Binding-site contacts:
Ligand atom C5 contacts residue VAL93 of chain 1.A at 4.4 Å (hydrophobic).
Ligand atom C2 contacts residue GLU253 of chain 1.A at 4.1 Å.
Ligand atom C8 contacts residue PHE48 of chain 1.A at 4.4 Å (hydrophobic).
Ligand atom C6 contacts residue TRP99 of chain 1.A at 4.4 Å (hydrophobic).
Ligand atom C3 contacts residue ILE85 of chain 1.A at 4.5 Å (hydrophobic).
Ligand atom C1 contacts residue LEU90 of chain 1.A at 4.0 Å (hydrophobic).
Ligand atom C7 contacts residue THR102 of chain 1.A at 4.0 Å.
Ligand atom O1 contacts residue HIS53 of chain 1.A at 3.7 Å.
Ligand atom C2 contacts residue ILE159 of chain 1.A at 4.3 Å (hydrophobic).
Ligand atom O3 contacts residue PRO153 of chain 1.A at 3.2 Å.
Ligand atom O3 contacts residue PHE87 of chain 1.A at 3.5 Å.
Ligand atom C3 contacts residue ILE159 of chain 1.A at 4.0 Å (hydrophobic).
Ligand atom C7 contacts residue LEU90 of chain 1.A at 4.1 Å (hydrophobic).
Ligand atom O3 contacts residue ILE85 of chain 1.A at 4.2 Å.
Ligand atom C5 contacts residue PHE87 of chain 1.A at 3.9 Å (hydrophobic).
Ligand atom C8 contacts residue HIS53 of chain 1.A at 3.8 Å.
Ligand atom C2 contacts residue HIS154 of chain 1.A at 4.3 Å.
Ligand atom C8 contacts residue HIS131 of chain 1.A at 3.4 Å.
Ligand atom C4 contacts residue ILE159 of chain 1.A at 3.8 Å (hydrophobic).
Ligand atom O1 contacts residue HIS131 of chain 1.A at 2.8 Å (h-bond).
Ligand atom O2 contacts residue HIS131 of chain 1.A at 3.1 Å.
Ligand atom O2 contacts residue HIS53 of chain 1.A at 3.8 Å.
Ligand atom C6 contacts residue VAL93 of chain 1.A at 3.9 Å (hydrophobic).
Ligand atom C3 contacts residue PRO153 of chain 1.A at 4.4 Å (hydrophobic).
Ligand atom C4 contacts residue PHE87 of chain 1.A at 3.7 Å (hydrophobic).
Ligand atom O1 contacts residue PHE48 of chain 1.A at 3.3 Å.
Ligand atom C3 contacts residue PHE87 of chain 1.A at 4.0 Å (hydrophobic).
Ligand atom C1 contacts residue ILE85 of chain 1.A at 4.4 Å (hydrophobic).
Ligand atom C6 contacts residue LEU90 of chain 1.A at 4.0 Å (hydrophobic).
Ligand atom C5 contacts residue LEU90 of chain 1.A at 4.4 Å (hydrophobic).
Ligand atom C8 contacts residue LEU90 of chain 1.A at 4.4 Å (hydrophobic).
Ligand atom C7 contacts residue TRP99 of chain 1.A at 4.5 Å (hydrophobic).
Ligand atom O1 contacts residue ILE85 of chain 1.A at 4.3 Å.
Ligand atom O2 contacts residue ASP163 of chain 1.A at 3.9 Å.
Ligand atom O1 contacts residue LEU90 of chain 1.A at 3.9 Å.

The protein below binds the small molecule below.
Small molecule (SMILES): O=C(O)C[C@H]1CCCC(=O)C1

Sequence of chain 1.A:
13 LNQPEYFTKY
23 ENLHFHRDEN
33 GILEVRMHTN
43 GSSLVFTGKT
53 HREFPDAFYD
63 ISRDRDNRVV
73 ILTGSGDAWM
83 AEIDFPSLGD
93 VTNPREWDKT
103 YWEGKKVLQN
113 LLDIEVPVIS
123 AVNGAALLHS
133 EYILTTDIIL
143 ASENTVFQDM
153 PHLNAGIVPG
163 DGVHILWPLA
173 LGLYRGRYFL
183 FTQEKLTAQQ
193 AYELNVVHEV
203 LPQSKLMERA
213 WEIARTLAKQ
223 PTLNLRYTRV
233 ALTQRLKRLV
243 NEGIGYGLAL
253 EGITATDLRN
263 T